A small-molecule ligand and the protein it binds are described below.
Small molecule (SMILES): CN[C@H](C)Cc1cc(C#N)cc(OCc2ccc3c(C)cc(N)nc3c2)c1

Binding-site contacts:
Ligand atom O13 contacts residue VAL271 of chain 1.B at 3.8 Å.
Ligand atom C12 contacts residue HEM1 of chain 1.I at 3.5 Å.
Ligand atom C06 contacts residue PHE288 of chain 1.B at 3.8 Å (hydrophobic).
Ligand atom C09 contacts residue HEM1 of chain 1.I at 3.4 Å.
Ligand atom C29 contacts residue TRP382 of chain 1.B at 3.6 Å (hydrophobic).
Ligand atom C23 contacts residue TYR410 of chain 1.B at 3.7 Å (hydrophobic).
Ligand atom C10 contacts residue GLU296 of chain 1.B at 3.5 Å.
Ligand atom N28 contacts residue TYR410 of chain 1.B at 3.4 Å.
Ligand atom C02 contacts residue HEM1 of chain 1.I at 3.6 Å.
Ligand atom N02 contacts residue TYR292 of chain 1.B at 3.8 Å.
Ligand atom C03 contacts residue HEM1 of chain 1.I at 3.4 Å.
Ligand atom C09 contacts residue GLU296 of chain 1.B at 3.5 Å.
Ligand atom N02 contacts residue GLU296 of chain 1.B at 2.8 Å (salt-bridge).
Ligand atom N01 contacts residue HEM1 of chain 1.I at 3.7 Å.
Ligand atom N02 contacts residue TRP291 of chain 1.B at 2.8 Å (h-bond).
Ligand atom C25 contacts residue HEM1 of chain 1.I at 3.8 Å.
Ligand atom C27 contacts residue TYR410 of chain 1.B at 3.4 Å (hydrophobic).
Ligand atom C06 contacts residue HEM1 of chain 1.I at 3.5 Å.
Ligand atom C21 contacts residue HEM1 of chain 1.I at 3.6 Å.
Ligand atom C26 contacts residue HEM1 of chain 1.I at 3.6 Å.
Ligand atom O13 contacts residue HEM1 of chain 1.I at 3.8 Å.
Ligand atom N28 contacts residue ASN273 of chain 1.B at 3.1 Å (h-bond).
Ligand atom C02 contacts residue GLU296 of chain 1.B at 3.5 Å.
Ligand atom C07 contacts residue VAL271 of chain 1.B at 3.2 Å (hydrophobic).
Ligand atom C05 contacts residue HEM1 of chain 1.I at 3.9 Å.
Ligand atom C11 contacts residue PHE288 of chain 1.B at 3.9 Å (hydrophobic).
Ligand atom C22 contacts residue HEM1 of chain 1.I at 3.7 Å.
Ligand atom C24 contacts residue TYR410 of chain 1.B at 3.8 Å (hydrophobic).
Ligand atom N02 contacts residue PRO269 of chain 1.B at 3.8 Å.
Ligand atom C04 contacts residue HEM1 of chain 1.I at 3.7 Å.
Ligand atom N01 contacts residue GLU296 of chain 1.B at 2.6 Å (salt-bridge).
Ligand atom C02 contacts residue TRP291 of chain 1.B at 3.9 Å (hydrophobic).
Ligand atom C08 contacts residue VAL271 of chain 1.B at 3.8 Å (hydrophobic).
Ligand atom C06 contacts residue VAL271 of chain 1.B at 3.5 Å (hydrophobic).
Ligand atom C10 contacts residue HEM1 of chain 1.I at 3.8 Å.
Ligand atom C27 contacts residue ASN273 of chain 1.B at 3.5 Å.
Ligand atom C08 contacts residue HEM1 of chain 1.I at 3.8 Å.
Ligand atom C11 contacts residue HEM1 of chain 1.I at 3.2 Å.
Ligand atom N02 contacts residue HEM1 of chain 1.I at 3.6 Å.
Ligand atom C07 contacts residue HEM1 of chain 1.I at 3.7 Å.

Sequence of chain 1.B:
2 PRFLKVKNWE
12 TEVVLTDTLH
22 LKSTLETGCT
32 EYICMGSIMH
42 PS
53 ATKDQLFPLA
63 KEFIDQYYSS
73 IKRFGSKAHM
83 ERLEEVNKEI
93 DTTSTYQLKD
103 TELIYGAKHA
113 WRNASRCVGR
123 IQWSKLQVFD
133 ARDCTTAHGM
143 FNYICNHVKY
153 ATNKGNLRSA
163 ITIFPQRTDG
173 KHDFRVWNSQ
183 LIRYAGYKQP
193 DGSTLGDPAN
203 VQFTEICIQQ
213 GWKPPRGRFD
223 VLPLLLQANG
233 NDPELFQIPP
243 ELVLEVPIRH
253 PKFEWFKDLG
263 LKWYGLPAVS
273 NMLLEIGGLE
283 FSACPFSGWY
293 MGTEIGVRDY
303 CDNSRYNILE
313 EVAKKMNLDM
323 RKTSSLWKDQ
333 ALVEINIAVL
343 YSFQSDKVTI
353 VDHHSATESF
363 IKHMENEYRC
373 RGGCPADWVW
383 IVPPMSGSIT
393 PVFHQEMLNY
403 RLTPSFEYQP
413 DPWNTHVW